A protein and the small-molecule ligand that binds it are described below.
Small molecule (SMILES): CC(=O)N[C@@H]1[C@@H](O)[C@H](O)[C@@H](CO)O[C@H]1O

Binding-site contacts:
Ligand atom O5 contacts residue ASN281 of chain 3.A at 2.4 Å (h-bond).
Ligand atom C1 contacts residue THR283 of chain 3.A at 3.5 Å.
Ligand atom C1 contacts residue ASN281 of chain 3.A at 1.4 Å.
Ligand atom O7 contacts residue ASN281 of chain 3.A at 4.0 Å.
Ligand atom C3 contacts residue ASN281 of chain 3.A at 3.6 Å.
Ligand atom C6 contacts residue ASN284 of chain 3.A at 4.4 Å.
Ligand atom N2 contacts residue ASN281 of chain 3.A at 2.8 Å (h-bond).
Ligand atom C1 contacts residue ASN284 of chain 3.A at 4.3 Å.
Ligand atom C5 contacts residue THR283 of chain 3.A at 3.6 Å.
Ligand atom C7 contacts residue ASN281 of chain 3.A at 3.6 Å.
Ligand atom C4 contacts residue ASN281 of chain 3.A at 4.1 Å.
Ligand atom O5 contacts residue THR283 of chain 3.A at 3.4 Å (h-bond).
Ligand atom C2 contacts residue ASN281 of chain 3.A at 2.3 Å.
Ligand atom C6 contacts residue THR283 of chain 3.A at 3.8 Å.
Ligand atom C5 contacts residue ASN281 of chain 3.A at 3.7 Å.
Ligand atom O5 contacts residue ASN284 of chain 3.A at 3.5 Å.

Sequence of chain 3.A:
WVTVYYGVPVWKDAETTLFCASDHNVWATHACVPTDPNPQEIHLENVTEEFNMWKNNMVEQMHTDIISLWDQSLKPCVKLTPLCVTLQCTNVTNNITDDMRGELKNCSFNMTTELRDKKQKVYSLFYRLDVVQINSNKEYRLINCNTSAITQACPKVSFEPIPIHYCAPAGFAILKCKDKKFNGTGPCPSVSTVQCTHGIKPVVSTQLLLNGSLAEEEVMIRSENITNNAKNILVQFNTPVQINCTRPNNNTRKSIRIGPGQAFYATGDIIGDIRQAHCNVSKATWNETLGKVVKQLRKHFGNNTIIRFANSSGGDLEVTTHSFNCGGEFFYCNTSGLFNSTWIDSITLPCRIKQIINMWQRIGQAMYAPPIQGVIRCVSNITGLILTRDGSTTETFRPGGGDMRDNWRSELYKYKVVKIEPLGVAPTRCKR